A protein and the small-molecule ligand that binds it are described below.
Small molecule (SMILES): CC(=O)N[C@H]1[C@H](O[C@H]2[C@H](O)[C@@H](NC(C)=O)CO[C@@H]2CO)O[C@H](CO)[C@@H](O[C@@H]2O[C@H](CO)[C@@H](O)[C@H](O)[C@@H]2O)[C@@H]1O

Binding-site contacts:
Ligand atom C7 contacts residue GOL1 of chain 1.IA at 3.6 Å.
Ligand atom C3 contacts residue GOL1 of chain 1.IA at 4.0 Å.
Ligand atom C3 contacts residue ASN215 of chain 1.A at 3.8 Å.
Ligand atom C8 contacts residue LYS190 of chain 1.A at 3.4 Å.
Ligand atom C4 contacts residue ASN215 of chain 1.A at 4.2 Å.
Ligand atom C1 contacts residue CYS216 of chain 1.A at 4.3 Å (hydrophobic).
Ligand atom O7 contacts residue LYS190 of chain 1.A at 4.0 Å.
Ligand atom N2 contacts residue ASN108 of chain 1.A at 3.0 Å (h-bond).
Ligand atom C8 contacts residue ASN108 of chain 1.A at 3.5 Å.
Ligand atom C5 contacts residue ASN215 of chain 1.A at 3.6 Å.
Ligand atom O3 contacts residue ASN108 of chain 1.A at 4.5 Å.
Ligand atom O5 contacts residue VAL226 of chain 1.A at 3.7 Å.
Ligand atom O6 contacts residue SER217 of chain 1.A at 4.4 Å.
Ligand atom O7 contacts residue ASN215 of chain 1.A at 3.9 Å.
Ligand atom C6 contacts residue GOL1 of chain 1.IA at 3.4 Å.
Ligand atom C6 contacts residue SER217 of chain 1.A at 3.8 Å.
Ligand atom C1 contacts residue GOL1 of chain 1.IA at 4.0 Å.
Ligand atom C5 contacts residue CYS216 of chain 1.A at 4.1 Å (hydrophobic).
Ligand atom C2 contacts residue ASN215 of chain 1.A at 2.4 Å.
Ligand atom C1 contacts residue ASN215 of chain 1.A at 1.4 Å.
Ligand atom C7 contacts residue ASN215 of chain 1.A at 3.5 Å.
Ligand atom C7 contacts residue ASN108 of chain 1.A at 3.8 Å.
Ligand atom O6 contacts residue VAL226 of chain 1.A at 4.2 Å.
Ligand atom C2 contacts residue GOL1 of chain 1.IA at 3.9 Å.
Ligand atom C1 contacts residue VAL226 of chain 1.A at 4.5 Å (hydrophobic).
Ligand atom O5 contacts residue ASN215 of chain 1.A at 2.4 Å (h-bond).
Ligand atom O6 contacts residue GOL1 of chain 1.IA at 3.2 Å.
Ligand atom C2 contacts residue ASN108 of chain 1.A at 3.8 Å.
Ligand atom O6 contacts residue ASN78 of chain 1.A at 3.6 Å (h-bond).
Ligand atom C8 contacts residue ASN215 of chain 1.A at 4.5 Å.
Ligand atom C8 contacts residue SER217 of chain 1.A at 4.0 Å.
Ligand atom C8 contacts residue GOL1 of chain 1.IA at 3.3 Å.
Ligand atom N2 contacts residue ASN215 of chain 1.A at 2.7 Å (h-bond).
Ligand atom N2 contacts residue GOL1 of chain 1.IA at 2.9 Å (h-bond).
Ligand atom C7 contacts residue LYS190 of chain 1.A at 4.0 Å.
Ligand atom C6 contacts residue CYS216 of chain 1.A at 4.0 Å (hydrophobic).
Ligand atom O5 contacts residue CYS216 of chain 1.A at 4.0 Å.

Sequence of chain 1.A:
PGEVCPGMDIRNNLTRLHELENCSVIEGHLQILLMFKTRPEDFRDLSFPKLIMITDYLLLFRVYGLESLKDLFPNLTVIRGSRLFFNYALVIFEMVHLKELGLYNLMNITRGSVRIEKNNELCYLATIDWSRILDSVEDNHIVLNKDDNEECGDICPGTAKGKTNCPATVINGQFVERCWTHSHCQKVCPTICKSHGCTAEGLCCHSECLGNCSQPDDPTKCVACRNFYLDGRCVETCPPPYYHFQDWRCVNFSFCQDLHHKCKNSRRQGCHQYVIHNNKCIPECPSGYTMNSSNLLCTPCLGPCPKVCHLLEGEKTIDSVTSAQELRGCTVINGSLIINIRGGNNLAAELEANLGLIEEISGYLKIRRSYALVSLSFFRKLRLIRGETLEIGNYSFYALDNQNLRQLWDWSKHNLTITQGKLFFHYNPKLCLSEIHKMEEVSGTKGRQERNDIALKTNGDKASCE